Sequence of chain 1.D:
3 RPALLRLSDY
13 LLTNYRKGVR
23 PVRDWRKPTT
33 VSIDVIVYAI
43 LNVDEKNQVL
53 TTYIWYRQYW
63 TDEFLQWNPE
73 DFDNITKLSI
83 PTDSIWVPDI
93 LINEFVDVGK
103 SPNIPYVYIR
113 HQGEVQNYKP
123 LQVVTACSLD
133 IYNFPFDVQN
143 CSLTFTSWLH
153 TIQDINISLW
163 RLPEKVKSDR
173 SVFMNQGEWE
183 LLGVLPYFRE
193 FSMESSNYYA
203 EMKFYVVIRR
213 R

A protein and the small-molecule ligand that binds it are described below.
Small molecule (SMILES): CC(=O)N[C@H]1[C@H](O[C@H]2[C@H](O)[C@@H](NC(C)=O)CO[C@@H]2CO)O[C@H](CO)[C@@H](O)[C@@H]1O

Binding-site contacts:
Ligand atom C6 contacts residue TYR207 of chain 1.D at 3.8 Å (hydrophobic).
Ligand atom N2 contacts residue ASN142 of chain 1.D at 2.9 Å (h-bond).
Ligand atom C1 contacts residue ASN142 of chain 1.D at 1.4 Å.
Ligand atom C8 contacts residue TYR189 of chain 1.D at 3.9 Å (hydrophobic).
Ligand atom C8 contacts residue TYR207 of chain 1.D at 4.2 Å (hydrophobic).
Ligand atom O7 contacts residue LEU187 of chain 1.D at 3.0 Å.
Ligand atom C8 contacts residue PRO188 of chain 1.D at 3.5 Å (hydrophobic).
Ligand atom C8 contacts residue VAL209 of chain 1.D at 3.6 Å (hydrophobic).
Ligand atom O4 contacts residue LEU187 of chain 1.D at 4.0 Å.
Ligand atom C7 contacts residue ASN142 of chain 1.D at 3.3 Å.
Ligand atom C2 contacts residue ASN142 of chain 1.D at 2.5 Å.
Ligand atom O5 contacts residue ASN142 of chain 1.D at 2.4 Å (h-bond).
Ligand atom C7 contacts residue LEU187 of chain 1.D at 4.1 Å (hydrophobic).
Ligand atom N2 contacts residue VAL209 of chain 1.D at 3.9 Å.
Ligand atom C7 contacts residue VAL209 of chain 1.D at 4.4 Å (hydrophobic).
Ligand atom C5 contacts residue ASN142 of chain 1.D at 3.7 Å.
Ligand atom C1 contacts residue VAL209 of chain 1.D at 4.3 Å (hydrophobic).
Ligand atom O5 contacts residue TYR207 of chain 1.D at 4.3 Å.
Ligand atom O7 contacts residue ASN142 of chain 1.D at 3.3 Å (h-bond).
Ligand atom C8 contacts residue VAL140 of chain 1.D at 4.3 Å (hydrophobic).
Ligand atom C3 contacts residue LEU187 of chain 1.D at 4.5 Å (hydrophobic).
Ligand atom C3 contacts residue ASN142 of chain 1.D at 3.8 Å.
Ligand atom C8 contacts residue ASN142 of chain 1.D at 4.4 Å.
Ligand atom C5 contacts residue TYR207 of chain 1.D at 4.1 Å (hydrophobic).
Ligand atom C4 contacts residue ASN142 of chain 1.D at 4.2 Å.